This small molecule binds to this protein.
Small molecule (SMILES): CC(=O)N[C@H]1[C@@H](O[C@H]2[C@H](O)[C@@H](NC(C)=O)CO[C@@H]2CO)O[C@H](CO)[C@@H](O)[C@@H]1O

Sequence of chain 1.A:
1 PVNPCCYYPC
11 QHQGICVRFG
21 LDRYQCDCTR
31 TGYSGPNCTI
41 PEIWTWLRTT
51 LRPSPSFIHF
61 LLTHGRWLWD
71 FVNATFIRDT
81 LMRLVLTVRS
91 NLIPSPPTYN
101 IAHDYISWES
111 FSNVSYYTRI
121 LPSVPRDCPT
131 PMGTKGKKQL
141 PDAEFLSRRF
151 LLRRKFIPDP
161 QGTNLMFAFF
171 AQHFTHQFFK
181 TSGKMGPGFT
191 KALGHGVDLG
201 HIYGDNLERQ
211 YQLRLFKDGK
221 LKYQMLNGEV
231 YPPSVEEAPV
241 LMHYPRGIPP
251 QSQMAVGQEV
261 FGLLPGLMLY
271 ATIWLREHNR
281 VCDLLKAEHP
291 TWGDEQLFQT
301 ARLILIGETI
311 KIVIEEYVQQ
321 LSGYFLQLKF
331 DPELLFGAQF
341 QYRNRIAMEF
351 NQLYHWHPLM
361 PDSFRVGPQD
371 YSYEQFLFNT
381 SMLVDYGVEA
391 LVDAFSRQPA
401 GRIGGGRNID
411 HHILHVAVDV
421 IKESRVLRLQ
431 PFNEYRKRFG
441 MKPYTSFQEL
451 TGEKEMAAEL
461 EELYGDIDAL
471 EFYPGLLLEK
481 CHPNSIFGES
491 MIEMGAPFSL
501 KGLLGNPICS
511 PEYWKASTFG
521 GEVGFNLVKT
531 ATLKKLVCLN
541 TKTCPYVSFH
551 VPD

Binding-site contacts:
Ligand atom O6 contacts residue PRO9 of chain 1.A at 4.2 Å.
Ligand atom C8 contacts residue TYR7 of chain 1.A at 3.6 Å (hydrophobic).
Ligand atom O6 contacts residue TYR7 of chain 1.A at 4.3 Å.
Ligand atom C5 contacts residue TYR24 of chain 1.A at 3.9 Å (hydrophobic).
Ligand atom O3 contacts residue ASN37 of chain 1.A at 4.4 Å.
Ligand atom C7 contacts residue ASN37 of chain 1.A at 3.3 Å.
Ligand atom C4 contacts residue ASN37 of chain 1.A at 4.0 Å.
Ligand atom C1 contacts residue ASN37 of chain 1.A at 1.4 Å.
Ligand atom O5 contacts residue PRO9 of chain 1.A at 4.0 Å.
Ligand atom C1 contacts residue TYR24 of chain 1.A at 3.4 Å (hydrophobic).
Ligand atom N2 contacts residue ASN37 of chain 1.A at 2.7 Å (h-bond).
Ligand atom C5 contacts residue ASN37 of chain 1.A at 3.6 Å.
Ligand atom O7 contacts residue ASN37 of chain 1.A at 3.5 Å (h-bond).
Ligand atom C6 contacts residue PRO9 of chain 1.A at 4.4 Å (hydrophobic).
Ligand atom C2 contacts residue ASN37 of chain 1.A at 2.1 Å.
Ligand atom O5 contacts residue ASN37 of chain 1.A at 2.4 Å (h-bond).
Ligand atom C6 contacts residue TYR24 of chain 1.A at 4.4 Å (hydrophobic).
Ligand atom C8 contacts residue PRO36 of chain 1.A at 4.1 Å (hydrophobic).
Ligand atom C3 contacts residue ASN37 of chain 1.A at 3.5 Å.
Ligand atom O5 contacts residue TYR24 of chain 1.A at 3.2 Å (h-bond).
Ligand atom C8 contacts residue ASN37 of chain 1.A at 4.5 Å.